Binding-site contacts:
Ligand atom O7 contacts residue ARG158 of chain 1.A at 4.3 Å.
Ligand atom C7 contacts residue ASN255 of chain 1.A at 3.6 Å.
Ligand atom C4 contacts residue ASN255 of chain 1.A at 4.2 Å.
Ligand atom O7 contacts residue ASN255 of chain 1.A at 3.4 Å (h-bond).
Ligand atom C1 contacts residue ASN255 of chain 1.A at 1.4 Å.
Ligand atom O5 contacts residue ASN255 of chain 1.A at 2.3 Å (h-bond).
Ligand atom O5 contacts residue TRP161 of chain 1.A at 3.8 Å.
Ligand atom C7 contacts residue TRP161 of chain 1.A at 4.1 Å (hydrophobic).
Ligand atom O7 contacts residue TRP161 of chain 1.A at 3.2 Å.
Ligand atom O4 contacts residue TRP161 of chain 1.A at 4.1 Å.
Ligand atom C1 contacts residue TRP161 of chain 1.A at 3.8 Å (hydrophobic).
Ligand atom C5 contacts residue TRP161 of chain 1.A at 3.5 Å (hydrophobic).
Ligand atom C3 contacts residue TRP161 of chain 1.A at 4.3 Å (hydrophobic).
Ligand atom C3 contacts residue ASN255 of chain 1.A at 3.8 Å.
Ligand atom N2 contacts residue ASN255 of chain 1.A at 2.9 Å (h-bond).
Ligand atom C6 contacts residue TRP161 of chain 1.A at 3.9 Å (hydrophobic).
Ligand atom C5 contacts residue ASN255 of chain 1.A at 3.7 Å.
Ligand atom C2 contacts residue ASN255 of chain 1.A at 2.5 Å.
Ligand atom C4 contacts residue TRP161 of chain 1.A at 4.3 Å (hydrophobic).

A protein and the small-molecule ligand that binds it are described below.
Small molecule (SMILES): CC(=O)N[C@H]1[C@H](O[C@H]2[C@H](O)[C@@H](NC(C)=O)CO[C@@H]2CO)O[C@H](CO)[C@@H](O)[C@@H]1O

Sequence of chain 1.A:
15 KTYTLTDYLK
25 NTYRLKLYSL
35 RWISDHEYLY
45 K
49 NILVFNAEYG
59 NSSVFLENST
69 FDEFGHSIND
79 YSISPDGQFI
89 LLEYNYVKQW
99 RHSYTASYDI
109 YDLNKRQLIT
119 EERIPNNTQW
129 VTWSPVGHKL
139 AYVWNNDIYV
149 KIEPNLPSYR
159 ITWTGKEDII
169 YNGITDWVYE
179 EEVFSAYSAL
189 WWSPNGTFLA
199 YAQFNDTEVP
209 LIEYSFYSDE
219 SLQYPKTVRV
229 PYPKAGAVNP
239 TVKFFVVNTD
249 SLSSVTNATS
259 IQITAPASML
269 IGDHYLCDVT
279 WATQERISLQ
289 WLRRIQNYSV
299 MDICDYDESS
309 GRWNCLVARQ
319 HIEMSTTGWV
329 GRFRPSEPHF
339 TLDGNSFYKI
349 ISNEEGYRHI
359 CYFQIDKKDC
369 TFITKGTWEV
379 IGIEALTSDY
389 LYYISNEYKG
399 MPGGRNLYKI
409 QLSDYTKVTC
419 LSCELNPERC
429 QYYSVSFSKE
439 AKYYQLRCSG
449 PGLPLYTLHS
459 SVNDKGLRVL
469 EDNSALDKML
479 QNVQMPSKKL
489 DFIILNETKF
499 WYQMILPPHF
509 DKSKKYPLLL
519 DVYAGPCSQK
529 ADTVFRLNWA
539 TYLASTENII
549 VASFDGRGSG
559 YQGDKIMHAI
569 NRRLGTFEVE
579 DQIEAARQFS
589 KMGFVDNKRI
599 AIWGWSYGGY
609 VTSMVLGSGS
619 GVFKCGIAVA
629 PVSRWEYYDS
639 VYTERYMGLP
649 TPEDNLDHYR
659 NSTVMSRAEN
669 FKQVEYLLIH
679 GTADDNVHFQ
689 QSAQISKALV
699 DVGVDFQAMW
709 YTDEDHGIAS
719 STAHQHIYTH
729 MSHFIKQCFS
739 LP